Sequence of chain 2.A:
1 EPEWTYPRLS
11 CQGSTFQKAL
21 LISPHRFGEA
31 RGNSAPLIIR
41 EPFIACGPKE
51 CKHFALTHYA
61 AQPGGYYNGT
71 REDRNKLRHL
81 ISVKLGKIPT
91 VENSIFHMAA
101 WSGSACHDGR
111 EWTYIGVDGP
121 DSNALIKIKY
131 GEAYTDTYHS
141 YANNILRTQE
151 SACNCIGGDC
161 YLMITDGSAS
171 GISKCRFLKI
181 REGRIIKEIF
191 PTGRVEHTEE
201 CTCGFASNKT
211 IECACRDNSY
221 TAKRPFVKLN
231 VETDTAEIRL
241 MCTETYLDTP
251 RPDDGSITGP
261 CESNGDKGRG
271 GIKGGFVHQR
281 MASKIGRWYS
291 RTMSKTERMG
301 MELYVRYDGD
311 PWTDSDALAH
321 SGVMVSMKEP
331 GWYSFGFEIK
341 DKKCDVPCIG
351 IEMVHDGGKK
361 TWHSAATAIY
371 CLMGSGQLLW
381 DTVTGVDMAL

Binding-site contacts:
Ligand atom C3 contacts residue GLU41 of chain 2.A at 3.4 Å.
Ligand atom C3 contacts residue ARG40 of chain 2.A at 3.7 Å.
Ligand atom C6 contacts residue TYR333 of chain 2.A at 3.7 Å (hydrophobic).
Ligand atom C9 contacts residue ALA169 of chain 2.A at 3.5 Å (hydrophobic).
Ligand atom O10 contacts residue ASP73 of chain 2.A at 3.6 Å.
Ligand atom O1B contacts residue ARG298 of chain 2.A at 2.7 Å (salt-bridge).
Ligand atom O10 contacts residue ARG74 of chain 2.A at 2.7 Å (salt-bridge).
Ligand atom C9 contacts residue GLU199 of chain 2.A at 3.3 Å.
Ligand atom O8 contacts residue GLU199 of chain 2.A at 2.8 Å (salt-bridge).
Ligand atom C6 contacts residue GLU200 of chain 2.A at 3.6 Å.
Ligand atom O1B contacts residue TYR333 of chain 2.A at 3.4 Å (h-bond).
Ligand atom C4 contacts residue GLU41 of chain 2.A at 3.7 Å.
Ligand atom C2 contacts residue TYR333 of chain 2.A at 3.0 Å (hydrophobic).
Ligand atom O9 contacts residue GLU199 of chain 2.A at 2.6 Å (salt-bridge).
Ligand atom O1A contacts residue TYR333 of chain 2.A at 3.3 Å (h-bond).
Ligand atom O4 contacts residue ASP73 of chain 2.A at 3.4 Å.
Ligand atom C9 contacts residue ASN218 of chain 2.A at 3.7 Å.
Ligand atom O8 contacts residue GLU200 of chain 2.A at 3.7 Å.
Ligand atom O6 contacts residue ARG216 of chain 2.A at 3.6 Å.
Ligand atom O6 contacts residue TYR333 of chain 2.A at 3.1 Å (h-bond).
Ligand atom C11 contacts residue ARG147 of chain 2.A at 3.9 Å.
Ligand atom C4 contacts residue TYR333 of chain 2.A at 3.7 Å (hydrophobic).
Ligand atom C8 contacts residue ARG216 of chain 2.A at 3.6 Å.
Ligand atom O8 contacts residue ARG216 of chain 2.A at 3.5 Å.
Ligand atom O1A contacts residue ARG298 of chain 2.A at 2.7 Å (salt-bridge).
Ligand atom O9 contacts residue ALA169 of chain 2.A at 3.5 Å.
Ligand atom O9 contacts residue ARG147 of chain 2.A at 3.3 Å (salt-bridge).
Ligand atom O2 contacts residue ASP73 of chain 2.A at 3.1 Å (salt-bridge).
Ligand atom C5 contacts residue ASP73 of chain 2.A at 3.7 Å.
Ligand atom C1 contacts residue ARG216 of chain 2.A at 3.8 Å.
Ligand atom C1 contacts residue ARG298 of chain 2.A at 3.6 Å.
Ligand atom C3 contacts residue ASP73 of chain 2.A at 3.8 Å.
Ligand atom C3 contacts residue TYR333 of chain 2.A at 3.1 Å (hydrophobic).
Ligand atom C8 contacts residue GLU199 of chain 2.A at 3.6 Å.
Ligand atom O1A contacts residue ARG40 of chain 2.A at 3.0 Å (salt-bridge).
Ligand atom O1B contacts residue ARG216 of chain 2.A at 2.9 Å (salt-bridge).
Ligand atom C11 contacts residue TRP101 of chain 2.A at 3.8 Å (hydrophobic).
Ligand atom C1 contacts residue TYR333 of chain 2.A at 3.0 Å (hydrophobic).
Ligand atom C10 contacts residue ARG74 of chain 2.A at 3.9 Å.
Ligand atom O4 contacts residue GLU41 of chain 2.A at 3.3 Å (salt-bridge).

A protein and the small-molecule ligand that binds it are described below.
Small molecule (SMILES): CC(=O)N[C@H]1[C@H]([C@H](O)[C@H](O)CO)O[C@@](O)(C(=O)O)C[C@@H]1O